Binding-site contacts:
Ligand atom C4 contacts residue ASN79 of chain 1.A at 4.2 Å.
Ligand atom O5 contacts residue NAG1 of chain 1.E at 4.4 Å.
Ligand atom C8 contacts residue ASN79 of chain 1.A at 3.8 Å.
Ligand atom O6 contacts residue NAG1 of chain 1.E at 4.0 Å.
Ligand atom C1 contacts residue ASN79 of chain 1.A at 1.4 Å.
Ligand atom C3 contacts residue ASN79 of chain 1.A at 3.8 Å.
Ligand atom C6 contacts residue NAG2 of chain 1.E at 3.7 Å.
Ligand atom C5 contacts residue ASN79 of chain 1.A at 3.6 Å.
Ligand atom C2 contacts residue ASN79 of chain 1.A at 2.5 Å.
Ligand atom C8 contacts residue ARG293 of chain 1.A at 4.0 Å.
Ligand atom C7 contacts residue ASN79 of chain 1.A at 3.6 Å.
Ligand atom O5 contacts residue ASN79 of chain 1.A at 2.4 Å (h-bond).
Ligand atom N2 contacts residue ASN79 of chain 1.A at 2.9 Å (h-bond).

The protein below binds the small molecule below.
Small molecule (SMILES): CC(=O)N[C@@H]1[C@@H](O)[C@H](O)[C@@H](CO)O[C@H]1O

Sequence of chain 1.A:
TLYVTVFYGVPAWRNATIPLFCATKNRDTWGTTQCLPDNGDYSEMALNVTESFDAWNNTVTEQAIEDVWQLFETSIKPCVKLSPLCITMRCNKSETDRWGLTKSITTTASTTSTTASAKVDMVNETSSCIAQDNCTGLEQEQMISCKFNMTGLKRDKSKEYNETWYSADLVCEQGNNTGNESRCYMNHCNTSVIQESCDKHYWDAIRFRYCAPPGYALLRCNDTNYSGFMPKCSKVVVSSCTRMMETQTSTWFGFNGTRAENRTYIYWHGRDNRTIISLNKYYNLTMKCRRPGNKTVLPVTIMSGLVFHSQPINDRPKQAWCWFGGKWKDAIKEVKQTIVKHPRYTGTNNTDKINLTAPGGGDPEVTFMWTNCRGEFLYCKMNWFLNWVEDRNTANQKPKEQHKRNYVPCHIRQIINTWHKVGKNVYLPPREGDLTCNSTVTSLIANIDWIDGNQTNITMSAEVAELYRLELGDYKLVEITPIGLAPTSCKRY